Sequence of chain 1.A:
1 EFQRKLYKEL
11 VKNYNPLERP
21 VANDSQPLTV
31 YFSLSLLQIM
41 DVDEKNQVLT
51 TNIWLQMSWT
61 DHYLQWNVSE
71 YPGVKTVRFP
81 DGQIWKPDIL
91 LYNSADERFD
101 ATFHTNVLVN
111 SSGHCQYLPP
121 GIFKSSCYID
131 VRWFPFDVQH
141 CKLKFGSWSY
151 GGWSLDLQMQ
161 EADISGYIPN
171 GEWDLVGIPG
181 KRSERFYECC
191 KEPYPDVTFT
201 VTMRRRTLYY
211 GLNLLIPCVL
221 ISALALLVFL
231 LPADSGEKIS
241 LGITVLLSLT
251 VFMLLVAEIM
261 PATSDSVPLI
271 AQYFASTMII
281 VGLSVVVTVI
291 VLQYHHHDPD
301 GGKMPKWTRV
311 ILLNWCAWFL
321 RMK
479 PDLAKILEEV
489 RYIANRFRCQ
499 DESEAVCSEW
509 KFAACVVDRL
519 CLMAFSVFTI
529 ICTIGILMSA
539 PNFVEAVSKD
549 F

Binding-site contacts:
Ligand atom C8 contacts residue HIS114 of chain 1.A at 3.5 Å.
Ligand atom C4 contacts residue HIS114 of chain 1.A at 4.3 Å.
Ligand atom O4 contacts residue HIS114 of chain 1.A at 4.3 Å.
Ligand atom C2 contacts residue ASN110 of chain 1.A at 2.5 Å.
Ligand atom C3 contacts residue SER112 of chain 1.A at 3.8 Å.
Ligand atom C1 contacts residue HIS114 of chain 1.A at 3.8 Å.
Ligand atom C1 contacts residue SER112 of chain 1.A at 3.0 Å.
Ligand atom C1 contacts residue ASN110 of chain 1.A at 1.5 Å.
Ligand atom C4 contacts residue ASN110 of chain 1.A at 4.3 Å.
Ligand atom C3 contacts residue ASN110 of chain 1.A at 3.9 Å.
Ligand atom C7 contacts residue SER111 of chain 1.A at 4.3 Å.
Ligand atom C7 contacts residue SER112 of chain 1.A at 4.3 Å.
Ligand atom O5 contacts residue HIS114 of chain 1.A at 3.5 Å.
Ligand atom O5 contacts residue ASN110 of chain 1.A at 2.4 Å (h-bond).
Ligand atom C8 contacts residue SER112 of chain 1.A at 4.2 Å.
Ligand atom C5 contacts residue ASN110 of chain 1.A at 3.7 Å.
Ligand atom C6 contacts residue HIS114 of chain 1.A at 3.7 Å.
Ligand atom O7 contacts residue ASN110 of chain 1.A at 3.5 Å (h-bond).
Ligand atom N2 contacts residue SER112 of chain 1.A at 3.2 Å (h-bond).
Ligand atom N2 contacts residue ASN110 of chain 1.A at 3.0 Å (h-bond).
Ligand atom O5 contacts residue SER112 of chain 1.A at 4.0 Å.
Ligand atom C7 contacts residue ASN110 of chain 1.A at 3.4 Å.
Ligand atom O7 contacts residue HIS114 of chain 1.A at 3.4 Å (h-bond).
Ligand atom C3 contacts residue HIS114 of chain 1.A at 4.3 Å.
Ligand atom C8 contacts residue SER111 of chain 1.A at 3.2 Å.
Ligand atom C5 contacts residue HIS114 of chain 1.A at 3.3 Å.
Ligand atom C5 contacts residue SER112 of chain 1.A at 4.2 Å.
Ligand atom C2 contacts residue SER112 of chain 1.A at 3.5 Å.
Ligand atom C7 contacts residue HIS114 of chain 1.A at 3.7 Å.
Ligand atom C8 contacts residue ASN110 of chain 1.A at 4.5 Å.

A small-molecule ligand and the protein it binds are described below.
Small molecule (SMILES): CC(=O)N[C@H]1[C@H](O[C@H]2[C@H](O)[C@@H](NC(C)=O)CO[C@@H]2CO)O[C@H](CO)[C@@H](O[C@@H]2O[C@H](CO)[C@@H](O)[C@H](O)[C@@H]2O)[C@@H]1O